This protein binds this small molecule.
Small molecule (SMILES): C(#Cc1ccccc1)CN1CCCCC1

Binding-site contacts:
Ligand atom C13 contacts residue TYR192 of chain 1.A at 3.5 Å (hydrophobic).
Ligand atom C5 contacts residue SER214 of chain 1.A at 4.2 Å.
Ligand atom C4 contacts residue CYS212 of chain 1.A at 4.2 Å (hydrophobic).
Ligand atom C3 contacts residue SER214 of chain 1.A at 3.5 Å.
Ligand atom C6 contacts residue PHE228 of chain 1.A at 4.0 Å (hydrophobic).
Ligand atom C7 contacts residue SER214 of chain 1.A at 4.1 Å.
Ligand atom C contacts residue CYS212 of chain 1.A at 3.8 Å (hydrophobic).
Ligand atom C8 contacts residue ARG227 of chain 1.A at 4.0 Å.
Ligand atom C5 contacts residue ARG227 of chain 1.A at 3.8 Å.
Ligand atom C1 contacts residue SER214 of chain 1.A at 4.2 Å.
Ligand atom C1 contacts residue CYS212 of chain 1.A at 3.5 Å (hydrophobic).
Ligand atom C6 contacts residue ALA229 of chain 1.A at 3.6 Å (hydrophobic).
Ligand atom C12 contacts residue LYS188 of chain 1.A at 4.3 Å.
Ligand atom C2 contacts residue CYS212 of chain 1.A at 3.7 Å (hydrophobic).
Ligand atom C4 contacts residue GLY215 of chain 1.A at 3.9 Å.
Ligand atom C8 contacts residue SER214 of chain 1.A at 3.7 Å.
Ligand atom C12 contacts residue TYR192 of chain 1.A at 4.2 Å (hydrophobic).
Ligand atom C1 contacts residue LEU217 of chain 1.A at 4.0 Å (hydrophobic).
Ligand atom C4 contacts residue SER214 of chain 1.A at 3.8 Å.
Ligand atom C6 contacts residue ARG227 of chain 1.A at 3.7 Å.
Ligand atom C12 contacts residue LYS187 of chain 1.A at 3.4 Å.
Ligand atom C5 contacts residue PHE228 of chain 1.A at 3.7 Å (hydrophobic).
Ligand atom C13 contacts residue SER190 of chain 1.A at 3.6 Å.
Ligand atom C2 contacts residue SER214 of chain 1.A at 3.7 Å.
Ligand atom C5 contacts residue GLY215 of chain 1.A at 4.0 Å.
Ligand atom C5 contacts residue ALA229 of chain 1.A at 3.9 Å (hydrophobic).
Ligand atom C5 contacts residue LEU216 of chain 1.A at 3.6 Å (hydrophobic).
Ligand atom C contacts residue SER190 of chain 1.A at 3.7 Å.
Ligand atom C9 contacts residue SER214 of chain 1.A at 3.6 Å.
Ligand atom C3 contacts residue ARG227 of chain 1.A at 4.1 Å.
Ligand atom C13 contacts residue LEU189 of chain 1.A at 3.5 Å (hydrophobic).
Ligand atom C7 contacts residue ARG227 of chain 1.A at 4.1 Å.
Ligand atom C3 contacts residue LEU217 of chain 1.A at 4.2 Å (hydrophobic).
Ligand atom C12 contacts residue LEU189 of chain 1.A at 3.2 Å (hydrophobic).
Ligand atom C4 contacts residue LEU217 of chain 1.A at 3.7 Å (hydrophobic).
Ligand atom C contacts residue VAL194 of chain 1.A at 4.0 Å (hydrophobic).
Ligand atom C4 contacts residue LEU216 of chain 1.A at 4.0 Å (hydrophobic).
Ligand atom C2 contacts residue LEU217 of chain 1.A at 4.0 Å (hydrophobic).
Ligand atom N contacts residue SER190 of chain 1.A at 4.0 Å.
Ligand atom C11 contacts residue LYS187 of chain 1.A at 3.4 Å.

Sequence of chain 1.A:
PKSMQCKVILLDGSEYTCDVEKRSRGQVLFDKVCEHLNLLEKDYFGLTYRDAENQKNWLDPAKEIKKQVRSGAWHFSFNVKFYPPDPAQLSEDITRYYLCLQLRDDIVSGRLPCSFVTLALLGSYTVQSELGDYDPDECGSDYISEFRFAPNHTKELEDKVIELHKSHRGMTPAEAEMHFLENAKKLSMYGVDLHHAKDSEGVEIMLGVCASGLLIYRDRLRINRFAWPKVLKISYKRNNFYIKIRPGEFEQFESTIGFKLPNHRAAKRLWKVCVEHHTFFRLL